Sequence of chain 1.E:
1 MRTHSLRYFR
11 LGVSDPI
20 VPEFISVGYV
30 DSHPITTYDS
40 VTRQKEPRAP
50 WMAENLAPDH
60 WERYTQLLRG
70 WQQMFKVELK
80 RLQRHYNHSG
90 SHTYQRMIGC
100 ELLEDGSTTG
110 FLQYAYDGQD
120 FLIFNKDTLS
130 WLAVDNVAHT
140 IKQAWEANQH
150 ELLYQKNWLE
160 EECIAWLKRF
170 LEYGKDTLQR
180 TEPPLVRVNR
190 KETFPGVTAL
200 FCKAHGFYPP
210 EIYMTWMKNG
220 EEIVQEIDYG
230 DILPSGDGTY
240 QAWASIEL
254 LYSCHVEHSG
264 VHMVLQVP

This small molecule binds to this protein.
Small molecule (SMILES): O=Cc1cccc(C(=O)O)c1O

Binding-site contacts:
Ligand atom C3 contacts residue TYR8 of chain 1.E at 3.8 Å (hydrophobic).
Ligand atom O contacts residue ARG10 of chain 1.E at 2.9 Å (salt-bridge).
Ligand atom C5 contacts residue LYS44 of chain 1.E at 2.4 Å.
Ligand atom C2 contacts residue TRP70 of chain 1.E at 3.7 Å (hydrophobic).
Ligand atom C7 contacts residue TYR63 of chain 1.E at 3.8 Å (hydrophobic).
Ligand atom O2 contacts residue LYS44 of chain 1.E at 2.7 Å (salt-bridge).
Ligand atom O2 contacts residue TYR8 of chain 1.E at 3.8 Å.
Ligand atom C5 contacts residue TRP70 of chain 1.E at 4.2 Å (hydrophobic).
Ligand atom C4 contacts residue LYS44 of chain 1.E at 3.6 Å.
Ligand atom C2 contacts residue ACT1 of chain 1.M at 3.5 Å.
Ligand atom C2 contacts residue TYR8 of chain 1.E at 3.8 Å (hydrophobic).
Ligand atom C contacts residue TYR8 of chain 1.E at 3.6 Å (hydrophobic).
Ligand atom O1 contacts residue SER25 of chain 1.E at 3.2 Å (h-bond).
Ligand atom C6 contacts residue LEU67 of chain 1.E at 4.0 Å (hydrophobic).
Ligand atom C1 contacts residue TYR8 of chain 1.E at 3.6 Å (hydrophobic).
Ligand atom O contacts residue TYR8 of chain 1.E at 3.8 Å.
Ligand atom C5 contacts residue TYR8 of chain 1.E at 3.5 Å (hydrophobic).
Ligand atom C5 contacts residue LEU67 of chain 1.E at 4.1 Å (hydrophobic).
Ligand atom C contacts residue TRP70 of chain 1.E at 3.9 Å (hydrophobic).
Ligand atom O contacts residue ACT1 of chain 1.M at 2.9 Å (h-bond).
Ligand atom O contacts residue ILE97 of chain 1.E at 4.0 Å.
Ligand atom O1 contacts residue ARG10 of chain 1.E at 3.1 Å (salt-bridge).
Ligand atom C4 contacts residue TYR63 of chain 1.E at 3.8 Å (hydrophobic).
Ligand atom C1 contacts residue TRP70 of chain 1.E at 3.5 Å (hydrophobic).
Ligand atom C6 contacts residue TYR8 of chain 1.E at 3.4 Å (hydrophobic).
Ligand atom C7 contacts residue TYR8 of chain 1.E at 3.9 Å (hydrophobic).
Ligand atom C3 contacts residue TRP70 of chain 1.E at 4.1 Å (hydrophobic).
Ligand atom O2 contacts residue LEU67 of chain 1.E at 3.5 Å.
Ligand atom C contacts residue ACT1 of chain 1.M at 4.1 Å.
Ligand atom O1 contacts residue TYR8 of chain 1.E at 3.9 Å.
Ligand atom C5 contacts residue TYR63 of chain 1.E at 4.2 Å (hydrophobic).
Ligand atom C7 contacts residue LEU67 of chain 1.E at 3.8 Å (hydrophobic).
Ligand atom O contacts residue ARG95 of chain 1.E at 3.4 Å (salt-bridge).
Ligand atom C6 contacts residue TRP70 of chain 1.E at 3.8 Å (hydrophobic).
Ligand atom C6 contacts residue LYS44 of chain 1.E at 3.0 Å.
Ligand atom C contacts residue ARG10 of chain 1.E at 3.5 Å.
Ligand atom C3 contacts residue ACT1 of chain 1.M at 3.9 Å.
Ligand atom C7 contacts residue LYS44 of chain 1.E at 1.3 Å.
Ligand atom C4 contacts residue TYR8 of chain 1.E at 3.6 Å (hydrophobic).
Ligand atom O2 contacts residue SER25 of chain 1.E at 3.2 Å (h-bond).